The small molecule below binds the protein below.
Small molecule (SMILES): CC[C@H](C)[C@H](NC(=O)[C@@H](N)CC(C)C)C(=O)NCC(=O)N[C@@H](CCCN=C(N)N)C(=O)N[C@H](C=O)[C@@H](C)O

Sequence of chain 8.C:
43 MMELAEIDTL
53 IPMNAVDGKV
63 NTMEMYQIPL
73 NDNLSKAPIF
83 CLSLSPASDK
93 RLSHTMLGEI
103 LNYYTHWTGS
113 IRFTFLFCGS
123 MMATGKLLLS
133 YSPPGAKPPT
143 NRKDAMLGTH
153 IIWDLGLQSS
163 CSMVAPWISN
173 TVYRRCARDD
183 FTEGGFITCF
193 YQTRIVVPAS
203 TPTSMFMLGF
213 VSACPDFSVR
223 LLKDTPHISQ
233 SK

Binding-site contacts:
Ligand atom C contacts residue SER86 of chain 9.A at 3.6 Å.
Ligand atom CA contacts residue LYS234 of chain 8.C at 2.5 Å.
Ligand atom NH2 contacts residue LYS98 of chain 9.A at 2.7 Å (salt-bridge).
Ligand atom NH1 contacts residue THR88 of chain 9.A at 3.8 Å.
Ligand atom NE contacts residue SER86 of chain 9.A at 3.6 Å.
Ligand atom O contacts residue LYS98 of chain 9.A at 3.8 Å.
Ligand atom CZ contacts residue SER86 of chain 9.A at 3.2 Å.
Ligand atom NE contacts residue ASN101 of chain 9.A at 3.0 Å (h-bond).
Ligand atom CD2 contacts residue ILE84 of chain 9.A at 3.9 Å (hydrophobic).
Ligand atom CZ contacts residue PHE100 of chain 9.A at 4.1 Å (hydrophobic).
Ligand atom O contacts residue THR88 of chain 9.A at 3.7 Å.
Ligand atom N contacts residue SER86 of chain 9.A at 4.0 Å.
Ligand atom CB contacts residue SER86 of chain 9.A at 3.9 Å.
Ligand atom CB contacts residue LYS234 of chain 8.C at 3.9 Å.
Ligand atom NH2 contacts residue LYS97 of chain 9.A at 3.6 Å (salt-bridge).
Ligand atom CD contacts residue SER86 of chain 9.A at 3.5 Å.
Ligand atom N contacts residue LYS234 of chain 8.C at 3.6 Å.
Ligand atom CA contacts residue SER86 of chain 9.A at 4.0 Å.
Ligand atom O contacts residue SER86 of chain 9.A at 2.8 Å (h-bond).
Ligand atom CG contacts residue SER86 of chain 9.A at 4.2 Å.
Ligand atom N contacts residue LYS234 of chain 8.C at 1.5 Å.
Ligand atom NH2 contacts residue ASN101 of chain 9.A at 3.7 Å.
Ligand atom CB contacts residue SER233 of chain 8.C at 4.1 Å.
Ligand atom C contacts residue THR88 of chain 9.A at 4.2 Å.
Ligand atom NH1 contacts residue LYS98 of chain 9.A at 3.7 Å.
Ligand atom CZ contacts residue LYS98 of chain 9.A at 3.7 Å.
Ligand atom N contacts residue SER233 of chain 8.C at 3.0 Å (h-bond).
Ligand atom O contacts residue LYS234 of chain 8.C at 3.4 Å.
Ligand atom CD1 contacts residue ILE84 of chain 9.A at 4.0 Å (hydrophobic).
Ligand atom CA contacts residue SER233 of chain 8.C at 3.6 Å.
Ligand atom C contacts residue LYS234 of chain 8.C at 3.0 Å.
Ligand atom NH1 contacts residue LEU87 of chain 9.A at 3.9 Å.
Ligand atom CZ contacts residue LEU87 of chain 9.A at 4.2 Å (hydrophobic).
Ligand atom NH1 contacts residue SER86 of chain 9.A at 3.4 Å (h-bond).
Ligand atom NH2 contacts residue SER86 of chain 9.A at 3.5 Å (h-bond).
Ligand atom NH2 contacts residue LEU87 of chain 9.A at 3.9 Å.
Ligand atom C contacts residue LYS98 of chain 9.A at 3.7 Å.
Ligand atom CZ contacts residue ASN101 of chain 9.A at 3.7 Å.
Ligand atom NH2 contacts residue PHE100 of chain 9.A at 2.8 Å (h-bond).
Ligand atom CD contacts residue ASN101 of chain 9.A at 3.2 Å.

Sequence of chain 9.A:
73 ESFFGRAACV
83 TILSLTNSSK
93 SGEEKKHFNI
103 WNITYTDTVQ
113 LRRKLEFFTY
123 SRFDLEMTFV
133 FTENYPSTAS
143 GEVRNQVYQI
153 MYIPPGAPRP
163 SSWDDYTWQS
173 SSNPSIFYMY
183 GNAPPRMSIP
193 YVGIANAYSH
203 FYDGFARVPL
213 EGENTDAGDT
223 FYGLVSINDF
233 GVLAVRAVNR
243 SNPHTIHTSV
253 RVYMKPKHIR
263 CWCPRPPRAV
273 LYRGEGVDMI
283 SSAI